Binding-site contacts:
Ligand atom O3 contacts residue ASP440 of chain 1.A at 2.6 Å (salt-bridge).
Ligand atom C3 contacts residue TRP589 of chain 1.A at 3.9 Å (hydrophobic).
Ligand atom O3 contacts residue HIS432 of chain 1.A at 3.1 Å (h-bond).
Ligand atom O2 contacts residue TRP589 of chain 1.A at 3.8 Å.
Ligand atom C4 contacts residue ASP440 of chain 1.A at 3.3 Å.
Ligand atom O4 contacts residue PHE509 of chain 1.A at 3.6 Å.
Ligand atom O4 contacts residue ASP440 of chain 1.A at 2.7 Å (salt-bridge).
Ligand atom O6 contacts residue TRP589 of chain 1.A at 3.8 Å.
Ligand atom O5 contacts residue ASP504 of chain 1.A at 4.2 Å.
Ligand atom O5 contacts residue ASN439 of chain 1.A at 3.2 Å (h-bond).
Ligand atom O4 contacts residue PHE443 of chain 1.A at 4.2 Å.
Ligand atom C1 contacts residue ASN439 of chain 1.A at 4.2 Å.
Ligand atom C6 contacts residue ASN439 of chain 1.A at 3.6 Å.
Ligand atom C3 contacts residue ASP440 of chain 1.A at 3.5 Å.
Ligand atom O6 contacts residue ASP504 of chain 1.A at 2.6 Å (salt-bridge).
Ligand atom C4 contacts residue ASN439 of chain 1.A at 4.0 Å.
Ligand atom O6 contacts residue ASN514 of chain 1.A at 2.9 Å (h-bond).
Ligand atom C1 contacts residue TRP589 of chain 1.A at 3.9 Å (hydrophobic).
Ligand atom O3 contacts residue EDO1 of chain 1.R at 3.5 Å (h-bond).
Ligand atom C5 contacts residue TRP589 of chain 1.A at 3.6 Å (hydrophobic).
Ligand atom C5 contacts residue PHE509 of chain 1.A at 4.0 Å (hydrophobic).
Ligand atom C6 contacts residue ASN514 of chain 1.A at 3.5 Å.
Ligand atom C4 contacts residue ARG437 of chain 1.A at 4.0 Å.
Ligand atom C6 contacts residue ASP504 of chain 1.A at 3.4 Å.
Ligand atom C3 contacts residue HIS432 of chain 1.A at 4.0 Å.
Ligand atom O5 contacts residue TRP589 of chain 1.A at 4.1 Å.
Ligand atom C5 contacts residue ASN439 of chain 1.A at 3.8 Å.
Ligand atom C5 contacts residue ASN514 of chain 1.A at 4.1 Å.
Ligand atom O4 contacts residue ASN439 of chain 1.A at 3.6 Å.
Ligand atom O6 contacts residue PHE509 of chain 1.A at 3.6 Å.
Ligand atom C2 contacts residue HIS432 of chain 1.A at 3.7 Å.
Ligand atom O6 contacts residue ASN439 of chain 1.A at 3.9 Å.
Ligand atom O6 contacts residue ARG437 of chain 1.A at 4.0 Å.
Ligand atom O2 contacts residue HIS432 of chain 1.A at 2.9 Å (h-bond).
Ligand atom C6 contacts residue ARG437 of chain 1.A at 3.5 Å.
Ligand atom C6 contacts residue PHE509 of chain 1.A at 3.8 Å (hydrophobic).
Ligand atom C6 contacts residue ALA503 of chain 1.A at 4.2 Å (hydrophobic).
Ligand atom O4 contacts residue ALA503 of chain 1.A at 3.6 Å.
Ligand atom O4 contacts residue ASP504 of chain 1.A at 3.2 Å (salt-bridge).
Ligand atom O4 contacts residue ARG437 of chain 1.A at 3.4 Å (salt-bridge).

This small molecule binds to this protein.
Small molecule (SMILES): OC[C@H]1O[C@@H](O[C@@H]2[C@@H](O)[C@H](O)O[C@H](CO)[C@H]2O)[C@H](O)[C@@H](O)[C@@H]1O

Sequence of chain 1.A:
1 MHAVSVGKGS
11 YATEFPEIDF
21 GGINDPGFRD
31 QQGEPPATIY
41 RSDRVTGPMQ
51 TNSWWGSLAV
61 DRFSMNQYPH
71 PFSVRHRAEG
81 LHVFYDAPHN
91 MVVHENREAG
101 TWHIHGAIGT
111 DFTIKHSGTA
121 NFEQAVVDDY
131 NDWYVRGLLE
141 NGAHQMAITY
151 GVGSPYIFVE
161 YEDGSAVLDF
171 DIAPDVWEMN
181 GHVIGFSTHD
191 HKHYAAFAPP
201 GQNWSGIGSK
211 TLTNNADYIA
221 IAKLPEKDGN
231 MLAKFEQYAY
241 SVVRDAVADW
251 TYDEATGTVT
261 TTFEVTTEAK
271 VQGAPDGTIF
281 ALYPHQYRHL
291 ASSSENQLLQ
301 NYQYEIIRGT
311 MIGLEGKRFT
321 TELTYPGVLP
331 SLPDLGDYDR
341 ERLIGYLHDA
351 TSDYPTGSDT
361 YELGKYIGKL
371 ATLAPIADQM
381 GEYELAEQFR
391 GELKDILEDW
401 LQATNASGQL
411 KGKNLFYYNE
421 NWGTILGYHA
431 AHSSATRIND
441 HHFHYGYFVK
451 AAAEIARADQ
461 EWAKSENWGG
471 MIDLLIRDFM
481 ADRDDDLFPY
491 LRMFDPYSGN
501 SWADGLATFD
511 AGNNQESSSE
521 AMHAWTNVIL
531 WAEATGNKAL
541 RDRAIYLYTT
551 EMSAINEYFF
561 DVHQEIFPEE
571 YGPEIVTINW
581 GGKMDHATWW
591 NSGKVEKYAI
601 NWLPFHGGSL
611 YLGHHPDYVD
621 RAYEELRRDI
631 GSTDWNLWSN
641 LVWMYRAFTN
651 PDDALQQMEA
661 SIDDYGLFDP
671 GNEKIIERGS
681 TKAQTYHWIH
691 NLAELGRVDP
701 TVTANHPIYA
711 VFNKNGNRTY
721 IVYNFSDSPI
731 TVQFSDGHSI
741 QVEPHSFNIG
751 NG